The small molecule below binds the protein below.
Small molecule (SMILES): CN(C)CCCC(=O)Nc1cc2c(Nc3ccc(F)c(Cl)c3)ncnc2cc1O[C@H]1CCOC1

Sequence of chain 1.A:
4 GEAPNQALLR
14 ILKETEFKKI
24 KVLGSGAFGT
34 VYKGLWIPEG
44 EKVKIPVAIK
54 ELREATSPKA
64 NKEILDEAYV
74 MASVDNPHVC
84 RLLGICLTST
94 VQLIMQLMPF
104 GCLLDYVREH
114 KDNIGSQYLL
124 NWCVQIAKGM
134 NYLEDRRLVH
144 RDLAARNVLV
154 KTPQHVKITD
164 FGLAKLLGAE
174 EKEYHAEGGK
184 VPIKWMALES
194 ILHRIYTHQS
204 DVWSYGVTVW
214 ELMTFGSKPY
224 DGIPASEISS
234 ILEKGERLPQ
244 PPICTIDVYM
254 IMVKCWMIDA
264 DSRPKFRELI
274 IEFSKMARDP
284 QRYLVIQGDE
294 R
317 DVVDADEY

Binding-site contacts:
Ligand atom C1 contacts residue ALA51 of chain 1.A at 3.0 Å (hydrophobic).
Ligand atom C6 contacts residue LEU152 of chain 1.A at 3.6 Å (hydrophobic).
Ligand atom C1 contacts residue GLN99 of chain 1.A at 3.4 Å.
Ligand atom C12 contacts residue MET98 of chain 1.A at 3.5 Å (hydrophobic).
Ligand atom C5 contacts residue LEU152 of chain 1.A at 3.8 Å (hydrophobic).
Ligand atom C22 contacts residue LEU26 of chain 1.A at 3.7 Å (hydrophobic).
Ligand atom C30 contacts residue CYS105 of chain 1.A at 1.8 Å (hydrophobic).
Ligand atom C8 contacts residue LEU152 of chain 1.A at 3.8 Å (hydrophobic).
Ligand atom O20 contacts residue GLY104 of chain 1.A at 2.8 Å.
Ligand atom F18 contacts residue LYS53 of chain 1.A at 2.9 Å.
Ligand atom C31 contacts residue ASP108 of chain 1.A at 3.4 Å.
Ligand atom C25 contacts residue GLY104 of chain 1.A at 3.9 Å.
Ligand atom F18 contacts residue GLU70 of chain 1.A at 3.6 Å.
Ligand atom CL1 contacts residue MET98 of chain 1.A at 3.0 Å.
Ligand atom C31 contacts residue CYS105 of chain 1.A at 2.8 Å (hydrophobic).
Ligand atom N26 contacts residue CYS105 of chain 1.A at 3.4 Å (h-bond).
Ligand atom N2 contacts residue MET98 of chain 1.A at 3.5 Å.
Ligand atom C28 contacts residue ASP108 of chain 1.A at 3.1 Å.
Ligand atom N2 contacts residue ALA51 of chain 1.A at 3.5 Å.
Ligand atom O23 contacts residue LEU26 of chain 1.A at 3.7 Å.
Ligand atom C15 contacts residue ASP163 of chain 1.A at 3.7 Å.
Ligand atom C21 contacts residue GLY104 of chain 1.A at 3.6 Å.
Ligand atom C21 contacts residue MET101 of chain 1.A at 3.6 Å (hydrophobic).
Ligand atom C13 contacts residue LYS53 of chain 1.A at 3.8 Å.
Ligand atom C25 contacts residue PRO102 of chain 1.A at 3.5 Å (hydrophobic).
Ligand atom C21 contacts residue PRO102 of chain 1.A at 3.7 Å (hydrophobic).
Ligand atom C9 contacts residue GLY104 of chain 1.A at 3.4 Å.
Ligand atom C30 contacts residue ASP108 of chain 1.A at 3.4 Å.
Ligand atom O20 contacts residue MET101 of chain 1.A at 3.8 Å.
Ligand atom C28 contacts residue CYS105 of chain 1.A at 2.9 Å (hydrophobic).
Ligand atom N3 contacts residue GLN99 of chain 1.A at 3.9 Å.
Ligand atom C10 contacts residue MET101 of chain 1.A at 3.4 Å (hydrophobic).
Ligand atom C4 contacts residue LEU152 of chain 1.A at 3.6 Å (hydrophobic).
Ligand atom C27 contacts residue CYS105 of chain 1.A at 3.8 Å (hydrophobic).
Ligand atom N32 contacts residue CYS105 of chain 1.A at 3.9 Å.
Ligand atom C14 contacts residue MET98 of chain 1.A at 3.3 Å (hydrophobic).
Ligand atom N3 contacts residue MET101 of chain 1.A at 3.3 Å (h-bond).
Ligand atom N3 contacts residue ALA51 of chain 1.A at 3.4 Å.
Ligand atom N3 contacts residue LEU100 of chain 1.A at 3.5 Å.
Ligand atom N2 contacts residue LEU152 of chain 1.A at 3.8 Å.